Sequence of chain 1.F:
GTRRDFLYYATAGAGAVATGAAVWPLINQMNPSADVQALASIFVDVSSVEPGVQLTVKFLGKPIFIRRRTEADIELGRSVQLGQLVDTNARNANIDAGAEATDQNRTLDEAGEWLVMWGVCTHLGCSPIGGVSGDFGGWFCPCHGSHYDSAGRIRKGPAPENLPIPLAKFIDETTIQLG

A protein and the small-molecule ligand that binds it are described below.
Small molecule (SMILES): C/C=C(C)/C=C/C=C[C@H](OC)[C@@H](C)[C@@H](OC)[C@@H](C)CCc1oc2c(O)c(OC)cc(OC)c2c(=O)c1C

Binding-site contacts:
Ligand atom O5 contacts residue HIS152 of chain 1.F at 3.3 Å (h-bond).
Ligand atom C5 contacts residue VAL161 of chain 1.A at 3.6 Å (hydrophobic).
Ligand atom C8A contacts residue PRO294 of chain 1.A at 3.8 Å (hydrophobic).
Ligand atom C23 contacts residue MET336 of chain 1.A at 3.8 Å (hydrophobic).
Ligand atom C3M contacts residue MET336 of chain 1.A at 3.5 Å (hydrophobic).
Ligand atom C4 contacts residue TYR302 of chain 1.A at 3.6 Å (hydrophobic).
Ligand atom C4A contacts residue PRO294 of chain 1.A at 3.7 Å (hydrophobic).
Ligand atom C21 contacts residue PHE194 of chain 1.A at 3.9 Å (hydrophobic).
Ligand atom C21 contacts residue LEU197 of chain 1.A at 3.9 Å (hydrophobic).
Ligand atom C7M contacts residue MET154 of chain 1.A at 3.6 Å (hydrophobic).
Ligand atom C4 contacts residue VAL161 of chain 1.A at 3.6 Å (hydrophobic).
Ligand atom O4 contacts residue TYR302 of chain 1.A at 3.4 Å.
Ligand atom C8A contacts residue ILE162 of chain 1.A at 3.9 Å (hydrophobic).
Ligand atom C8 contacts residue PRO294 of chain 1.A at 3.6 Å (hydrophobic).
Ligand atom C5M contacts residue CYS151 of chain 1.F at 3.6 Å (hydrophobic).
Ligand atom C7M contacts residue ILE292 of chain 1.A at 3.6 Å (hydrophobic).
Ligand atom O5 contacts residue VAL161 of chain 1.A at 3.3 Å.
Ligand atom O7 contacts residue GLU295 of chain 1.A at 3.5 Å (salt-bridge).
Ligand atom O8 contacts residue PRO294 of chain 1.A at 3.8 Å.
Ligand atom C23 contacts residue ILE340 of chain 1.A at 3.5 Å (hydrophobic).
Ligand atom O14 contacts residue MET140 of chain 1.A at 3.7 Å.
Ligand atom O8 contacts residue PHE298 of chain 1.A at 3.6 Å.
Ligand atom O4 contacts residue VAL161 of chain 1.A at 3.3 Å.
Ligand atom C8 contacts residue GLU295 of chain 1.A at 3.8 Å.
Ligand atom C23 contacts residue PHE337 of chain 1.A at 3.5 Å (hydrophobic).
Ligand atom O1 contacts residue ILE162 of chain 1.A at 3.6 Å.
Ligand atom O7 contacts residue GLY158 of chain 1.A at 3.4 Å.
Ligand atom O12 contacts residue MET336 of chain 1.A at 3.4 Å.
Ligand atom C4A contacts residue VAL161 of chain 1.A at 3.9 Å (hydrophobic).
Ligand atom C5M contacts residue TYR302 of chain 1.A at 3.8 Å (hydrophobic).
Ligand atom C24 contacts residue PHE298 of chain 1.A at 3.8 Å (hydrophobic).
Ligand atom C7M contacts residue GLY158 of chain 1.A at 3.5 Å.
Ligand atom C24 contacts residue PHE144 of chain 1.A at 3.7 Å (hydrophobic).
Ligand atom C22 contacts residue PHE298 of chain 1.A at 3.8 Å (hydrophobic).
Ligand atom O14 contacts residue ALA141 of chain 1.A at 3.8 Å.
Ligand atom C5M contacts residue HIS152 of chain 1.F at 3.7 Å.
Ligand atom O8 contacts residue GLU295 of chain 1.A at 2.6 Å (salt-bridge).
Ligand atom O4 contacts residue HIS152 of chain 1.F at 2.8 Å (h-bond).
Ligand atom C25 contacts residue LEU137 of chain 1.A at 3.6 Å (hydrophobic).
Ligand atom C7 contacts residue GLY158 of chain 1.A at 3.6 Å.

Sequence of chain 1.A:
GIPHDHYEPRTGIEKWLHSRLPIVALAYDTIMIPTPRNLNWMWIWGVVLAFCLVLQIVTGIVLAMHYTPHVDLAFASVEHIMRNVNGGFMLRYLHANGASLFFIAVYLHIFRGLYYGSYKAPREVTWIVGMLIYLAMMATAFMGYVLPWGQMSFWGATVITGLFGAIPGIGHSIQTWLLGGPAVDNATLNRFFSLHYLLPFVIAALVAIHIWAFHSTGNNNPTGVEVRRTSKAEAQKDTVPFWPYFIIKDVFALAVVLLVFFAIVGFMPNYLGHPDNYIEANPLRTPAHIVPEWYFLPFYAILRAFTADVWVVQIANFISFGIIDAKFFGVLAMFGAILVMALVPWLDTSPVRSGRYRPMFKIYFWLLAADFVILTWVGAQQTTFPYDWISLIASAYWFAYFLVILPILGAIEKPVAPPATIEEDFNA